A small-molecule ligand and the protein it binds are described below.
Small molecule (SMILES): CC(=O)N[C@@H]1[C@@H](O)[C@H](O)[C@@H](CO)O[C@H]1O

Binding-site contacts:
Ligand atom O5 contacts residue ASN291 of chain 1.E at 2.5 Å (h-bond).
Ligand atom O7 contacts residue ASN291 of chain 1.E at 3.7 Å.
Ligand atom C1 contacts residue GLU292 of chain 1.E at 4.0 Å.
Ligand atom C7 contacts residue GLU292 of chain 1.E at 4.0 Å.
Ligand atom C7 contacts residue ASN291 of chain 1.E at 3.5 Å.
Ligand atom C1 contacts residue GLU270 of chain 1.E at 3.7 Å.
Ligand atom C7 contacts residue GLU270 of chain 1.E at 4.0 Å.
Ligand atom N2 contacts residue ASN291 of chain 1.E at 2.9 Å (h-bond).
Ligand atom C5 contacts residue ASN291 of chain 1.E at 3.8 Å.
Ligand atom N2 contacts residue GLU270 of chain 1.E at 4.1 Å.
Ligand atom C2 contacts residue GLU270 of chain 1.E at 3.7 Å.
Ligand atom C8 contacts residue ASN291 of chain 1.E at 3.6 Å.
Ligand atom C3 contacts residue ASN291 of chain 1.E at 3.9 Å.
Ligand atom C5 contacts residue LYS345 of chain 1.E at 4.5 Å.
Ligand atom C2 contacts residue ASN291 of chain 1.E at 2.5 Å.
Ligand atom O6 contacts residue LYS348 of chain 1.E at 3.1 Å (salt-bridge).
Ligand atom O7 contacts residue GLU270 of chain 1.E at 3.3 Å (salt-bridge).
Ligand atom O5 contacts residue GLU271 of chain 1.E at 4.4 Å.
Ligand atom C6 contacts residue LYS348 of chain 1.E at 4.2 Å.
Ligand atom C1 contacts residue LYS345 of chain 1.E at 4.5 Å.
Ligand atom C8 contacts residue GLU292 of chain 1.E at 3.7 Å.
Ligand atom C3 contacts residue GLU292 of chain 1.E at 4.0 Å.
Ligand atom C2 contacts residue GLU292 of chain 1.E at 3.9 Å.
Ligand atom O5 contacts residue GLU270 of chain 1.E at 4.1 Å.
Ligand atom C1 contacts residue ASN291 of chain 1.E at 1.5 Å.
Ligand atom C4 contacts residue ASN291 of chain 1.E at 4.3 Å.
Ligand atom N2 contacts residue GLU292 of chain 1.E at 3.1 Å (salt-bridge).
Ligand atom O5 contacts residue LYS345 of chain 1.E at 4.5 Å.

Sequence of chain 1.E:
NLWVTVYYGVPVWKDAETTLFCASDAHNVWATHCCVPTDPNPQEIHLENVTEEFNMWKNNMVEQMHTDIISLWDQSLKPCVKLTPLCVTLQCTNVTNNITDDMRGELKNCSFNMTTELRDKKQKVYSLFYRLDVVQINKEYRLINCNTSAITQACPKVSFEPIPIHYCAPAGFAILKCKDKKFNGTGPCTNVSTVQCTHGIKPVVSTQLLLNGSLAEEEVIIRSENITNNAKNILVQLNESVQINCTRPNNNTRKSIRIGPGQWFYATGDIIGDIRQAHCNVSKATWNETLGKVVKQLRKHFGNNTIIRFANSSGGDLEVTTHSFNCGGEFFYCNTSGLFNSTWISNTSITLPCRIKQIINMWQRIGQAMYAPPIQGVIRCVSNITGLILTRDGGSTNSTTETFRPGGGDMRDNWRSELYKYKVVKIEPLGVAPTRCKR